Sequence of chain 1.A:
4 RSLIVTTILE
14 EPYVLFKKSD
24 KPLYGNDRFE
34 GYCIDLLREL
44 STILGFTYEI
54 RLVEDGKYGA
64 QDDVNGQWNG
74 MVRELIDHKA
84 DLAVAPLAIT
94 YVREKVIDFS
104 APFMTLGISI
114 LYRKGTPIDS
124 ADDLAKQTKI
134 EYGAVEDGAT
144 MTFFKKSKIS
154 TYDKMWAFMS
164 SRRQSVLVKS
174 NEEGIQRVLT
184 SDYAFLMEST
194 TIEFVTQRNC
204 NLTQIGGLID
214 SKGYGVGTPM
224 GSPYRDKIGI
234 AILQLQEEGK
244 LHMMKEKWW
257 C

A small-molecule ligand and the protein it binds are described below.
Small molecule (SMILES): N[C@@H](CCC(=O)O)C(=O)O

Binding-site contacts:
Ligand atom O contacts residue TYR61 of chain 1.A at 3.5 Å.
Ligand atom CD contacts residue THR143 of chain 1.A at 3.4 Å.
Ligand atom O contacts residue ARG96 of chain 1.A at 3.0 Å (salt-bridge).
Ligand atom CD contacts residue GLU191 of chain 1.A at 4.1 Å.
Ligand atom OE1 contacts residue GLY141 of chain 1.A at 3.6 Å.
Ligand atom C contacts residue ALA142 of chain 1.A at 3.7 Å (hydrophobic).
Ligand atom N contacts residue PRO89 of chain 1.A at 2.9 Å (h-bond).
Ligand atom O contacts residue PRO89 of chain 1.A at 3.5 Å (h-bond).
Ligand atom CG contacts residue ASN174 of chain 1.A at 4.1 Å.
Ligand atom CB contacts residue TYR61 of chain 1.A at 3.7 Å (hydrophobic).
Ligand atom CD contacts residue ALA142 of chain 1.A at 4.4 Å (hydrophobic).
Ligand atom N contacts residue TYR217 of chain 1.A at 4.0 Å.
Ligand atom OE2 contacts residue MET190 of chain 1.A at 4.2 Å.
Ligand atom C contacts residue PRO89 of chain 1.A at 4.1 Å (hydrophobic).
Ligand atom C contacts residue ALA91 of chain 1.A at 4.0 Å (hydrophobic).
Ligand atom C contacts residue ARG96 of chain 1.A at 3.6 Å.
Ligand atom O contacts residue ALA142 of chain 1.A at 4.2 Å.
Ligand atom OXT contacts residue ALA142 of chain 1.A at 3.0 Å (h-bond).
Ligand atom C contacts residue TYR61 of chain 1.A at 3.5 Å (hydrophobic).
Ligand atom OE2 contacts residue THR143 of chain 1.A at 2.8 Å (h-bond).
Ligand atom CB contacts residue ALA142 of chain 1.A at 4.3 Å (hydrophobic).
Ligand atom N contacts residue TYR61 of chain 1.A at 3.9 Å.
Ligand atom OE1 contacts residue GLU191 of chain 1.A at 4.4 Å.
Ligand atom OE1 contacts residue THR143 of chain 1.A at 3.1 Å (h-bond).
Ligand atom OXT contacts residue GLY141 of chain 1.A at 3.5 Å.
Ligand atom OXT contacts residue TYR61 of chain 1.A at 3.4 Å.
Ligand atom C contacts residue GLU191 of chain 1.A at 4.2 Å.
Ligand atom CA contacts residue TYR61 of chain 1.A at 4.1 Å (hydrophobic).
Ligand atom CA contacts residue GLU191 of chain 1.A at 3.3 Å.
Ligand atom OE2 contacts residue GLU191 of chain 1.A at 3.8 Å.
Ligand atom OE1 contacts residue ALA142 of chain 1.A at 3.2 Å (h-bond).
Ligand atom CA contacts residue PRO89 of chain 1.A at 4.0 Å (hydrophobic).
Ligand atom CB contacts residue GLU191 of chain 1.A at 4.4 Å.
Ligand atom OXT contacts residue ARG96 of chain 1.A at 2.7 Å (salt-bridge).
Ligand atom O contacts residue LEU90 of chain 1.A at 3.5 Å.
Ligand atom N contacts residue ALA91 of chain 1.A at 4.3 Å.
Ligand atom N contacts residue GLU191 of chain 1.A at 2.7 Å (salt-bridge).
Ligand atom O contacts residue ALA91 of chain 1.A at 2.9 Å (h-bond).
Ligand atom CA contacts residue ALA142 of chain 1.A at 4.1 Å (hydrophobic).
Ligand atom CG contacts residue GLU191 of chain 1.A at 4.1 Å.